A small-molecule ligand and the protein it binds are described below.
Small molecule (SMILES): CC(=O)N[C@@H]1[C@@H](O)[C@H](O)[C@@H](CO)O[C@H]1O

Binding-site contacts:
Ligand atom O7 contacts residue ASN154 of chain 23.A at 3.6 Å.
Ligand atom C1 contacts residue ASN154 of chain 23.A at 1.4 Å.
Ligand atom C5 contacts residue SER156 of chain 23.A at 3.9 Å.
Ligand atom C1 contacts residue SER156 of chain 23.A at 3.3 Å.
Ligand atom C8 contacts residue ASN154 of chain 23.A at 3.9 Å.
Ligand atom C5 contacts residue ASN154 of chain 23.A at 3.6 Å.
Ligand atom C7 contacts residue ASN154 of chain 23.A at 3.4 Å.
Ligand atom N2 contacts residue ASN154 of chain 23.A at 3.0 Å (h-bond).
Ligand atom C2 contacts residue ASN154 of chain 23.A at 2.5 Å.
Ligand atom C4 contacts residue ASN154 of chain 23.A at 4.2 Å.
Ligand atom O5 contacts residue ASN154 of chain 23.A at 2.4 Å (h-bond).
Ligand atom C3 contacts residue ASN154 of chain 23.A at 3.9 Å.
Ligand atom N2 contacts residue SER156 of chain 23.A at 4.2 Å.
Ligand atom C2 contacts residue SER156 of chain 23.A at 4.3 Å.
Ligand atom O5 contacts residue SER156 of chain 23.A at 3.9 Å.

Sequence of chain 23.A:
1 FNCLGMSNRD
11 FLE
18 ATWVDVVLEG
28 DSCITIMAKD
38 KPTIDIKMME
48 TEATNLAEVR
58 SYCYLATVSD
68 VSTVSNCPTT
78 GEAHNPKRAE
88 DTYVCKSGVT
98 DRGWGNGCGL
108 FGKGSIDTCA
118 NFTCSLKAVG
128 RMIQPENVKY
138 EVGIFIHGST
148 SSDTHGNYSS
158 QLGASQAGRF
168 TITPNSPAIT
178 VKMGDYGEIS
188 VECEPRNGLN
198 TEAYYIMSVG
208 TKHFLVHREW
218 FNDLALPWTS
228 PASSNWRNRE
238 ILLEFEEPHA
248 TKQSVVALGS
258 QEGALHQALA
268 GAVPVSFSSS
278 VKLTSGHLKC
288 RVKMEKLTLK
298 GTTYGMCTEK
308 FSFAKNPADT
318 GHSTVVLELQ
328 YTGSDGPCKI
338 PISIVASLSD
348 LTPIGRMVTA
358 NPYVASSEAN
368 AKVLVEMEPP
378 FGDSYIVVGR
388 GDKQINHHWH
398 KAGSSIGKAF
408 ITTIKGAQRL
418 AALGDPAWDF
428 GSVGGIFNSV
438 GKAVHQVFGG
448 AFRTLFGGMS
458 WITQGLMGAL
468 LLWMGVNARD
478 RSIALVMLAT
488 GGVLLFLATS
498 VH